Sequence of chain 1.C:
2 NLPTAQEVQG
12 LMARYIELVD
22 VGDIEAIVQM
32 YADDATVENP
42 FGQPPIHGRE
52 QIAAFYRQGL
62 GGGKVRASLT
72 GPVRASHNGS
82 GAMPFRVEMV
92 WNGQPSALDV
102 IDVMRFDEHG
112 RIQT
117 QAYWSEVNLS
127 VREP

Binding-site contacts:
Ligand atom C4 contacts residue ASN40 of chain 1.C at 4.0 Å.
Ligand atom C1 contacts residue PHE86 of chain 1.C at 3.9 Å (hydrophobic).
Ligand atom C3 contacts residue ASN40 of chain 1.C at 3.2 Å.
Ligand atom O1 contacts residue XCN116 of chain 1.C at 4.2 Å.
Ligand atom C6 contacts residue VAL20 of chain 1.C at 4.2 Å (hydrophobic).
Ligand atom C6 contacts residue TYR16 of chain 1.C at 3.3 Å (hydrophobic).
Ligand atom C16 contacts residue VAL88 of chain 1.C at 4.2 Å (hydrophobic).
Ligand atom C18 contacts residue VAL66 of chain 1.C at 4.0 Å (hydrophobic).
Ligand atom C10 contacts residue ASN40 of chain 1.C at 3.3 Å.
Ligand atom C2 contacts residue ASP103 of chain 1.C at 3.8 Å.
Ligand atom C16 contacts residue MET90 of chain 1.C at 3.9 Å (hydrophobic).
Ligand atom C18 contacts residue VAL88 of chain 1.C at 3.9 Å (hydrophobic).
Ligand atom O1 contacts residue ASP103 of chain 1.C at 2.5 Å (salt-bridge).
Ligand atom C13 contacts residue VAL88 of chain 1.C at 4.0 Å (hydrophobic).
Ligand atom C19 contacts residue VAL88 of chain 1.C at 3.8 Å (hydrophobic).
Ligand atom C10 contacts residue TRP120 of chain 1.C at 3.5 Å (hydrophobic).
Ligand atom O1 contacts residue TYR16 of chain 1.C at 2.5 Å (h-bond).
Ligand atom O26 contacts residue MET90 of chain 1.C at 3.1 Å.
Ligand atom C24 contacts residue TRP120 of chain 1.C at 3.7 Å (hydrophobic).
Ligand atom C11 contacts residue TRP120 of chain 1.C at 3.5 Å (hydrophobic).
Ligand atom C1 contacts residue ASN40 of chain 1.C at 3.9 Å.
Ligand atom C2 contacts residue ASN40 of chain 1.C at 3.1 Å.
Ligand atom C11 contacts residue ASN40 of chain 1.C at 3.9 Å.
Ligand atom C2 contacts residue ALA118 of chain 1.C at 3.9 Å (hydrophobic).
Ligand atom C1 contacts residue ASP103 of chain 1.C at 3.6 Å.
Ligand atom O1 contacts residue PHE86 of chain 1.C at 3.8 Å.
Ligand atom C19 contacts residue LEU61 of chain 1.C at 4.0 Å (hydrophobic).
Ligand atom C17 contacts residue MET90 of chain 1.C at 3.9 Å (hydrophobic).
Ligand atom C25 contacts residue MET90 of chain 1.C at 3.5 Å (hydrophobic).
Ligand atom C16 contacts residue LEU99 of chain 1.C at 4.1 Å (hydrophobic).
Ligand atom C11 contacts residue LEU99 of chain 1.C at 3.8 Å (hydrophobic).
Ligand atom C18 contacts residue MET90 of chain 1.C at 4.0 Å (hydrophobic).
Ligand atom C5 contacts residue VAL20 of chain 1.C at 4.1 Å (hydrophobic).
Ligand atom C2 contacts residue PHE86 of chain 1.C at 3.7 Å (hydrophobic).
Ligand atom C24 contacts residue MET90 of chain 1.C at 4.2 Å (hydrophobic).
Ligand atom C10 contacts residue ALA118 of chain 1.C at 4.2 Å (hydrophobic).
Ligand atom C24 contacts residue LEU99 of chain 1.C at 3.8 Å (hydrophobic).
Ligand atom C19 contacts residue VAL66 of chain 1.C at 4.0 Å (hydrophobic).
Ligand atom C26 contacts residue MET90 of chain 1.C at 3.1 Å (hydrophobic).
Ligand atom C1 contacts residue TYR16 of chain 1.C at 3.3 Å (hydrophobic).

The protein below binds the small molecule below.
Small molecule (SMILES): C[C@]12CCc3c(ccc4cc(O)ccc34)[C@@H]1CCC2=O